Sequence of chain 1.E:
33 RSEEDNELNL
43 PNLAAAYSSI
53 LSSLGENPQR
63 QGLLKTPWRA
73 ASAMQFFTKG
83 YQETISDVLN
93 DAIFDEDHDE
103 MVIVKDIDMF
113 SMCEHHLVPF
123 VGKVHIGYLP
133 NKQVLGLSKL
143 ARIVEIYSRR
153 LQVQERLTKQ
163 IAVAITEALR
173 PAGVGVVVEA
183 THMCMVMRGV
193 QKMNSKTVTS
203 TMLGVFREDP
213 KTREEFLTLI

Sequence of chain 1.I:
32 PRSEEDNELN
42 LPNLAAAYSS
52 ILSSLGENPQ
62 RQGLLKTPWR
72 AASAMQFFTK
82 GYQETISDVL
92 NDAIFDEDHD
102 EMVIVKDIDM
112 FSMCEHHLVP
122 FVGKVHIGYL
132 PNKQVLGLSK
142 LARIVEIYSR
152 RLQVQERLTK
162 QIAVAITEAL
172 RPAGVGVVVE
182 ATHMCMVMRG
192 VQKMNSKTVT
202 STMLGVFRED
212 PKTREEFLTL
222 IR

Binding-site contacts:
Ligand atom O3 contacts residue ARG71 of chain 1.I at 2.7 Å (salt-bridge).
Ligand atom N1 contacts residue LEU139 of chain 1.N at 3.3 Å (h-bond).
Ligand atom O4 contacts residue ARG71 of chain 1.I at 3.2 Å.
Ligand atom O13 contacts residue HIS184 of chain 1.E at 3.2 Å.
Ligand atom O9 contacts residue ARG144 of chain 1.N at 2.7 Å (salt-bridge).
Ligand atom C contacts residue LEU139 of chain 1.N at 3.5 Å (hydrophobic).
Ligand atom O2 contacts residue LYS141 of chain 1.N at 2.9 Å (salt-bridge).
Ligand atom O9 contacts residue ARG190 of chain 1.E at 3.1 Å (salt-bridge).
Ligand atom O10 contacts residue ARG144 of chain 1.N at 2.9 Å (salt-bridge).
Ligand atom N3 contacts residue LEU139 of chain 1.N at 3.6 Å.
Ligand atom O13 contacts residue VAL155 of chain 1.E at 3.5 Å.
Ligand atom O12 contacts residue SER140 of chain 1.N at 3.1 Å (h-bond).
Ligand atom P2 contacts residue SER140 of chain 1.N at 3.4 Å.
Ligand atom N contacts residue LEU137 of chain 1.N at 3.2 Å (h-bond).
Ligand atom C10 contacts residue GLU157 of chain 1.E at 3.6 Å.
Ligand atom O contacts residue PHE96 of chain 1.N at 3.4 Å.
Ligand atom P1 contacts residue HIS118 of chain 1.E at 3.6 Å.
Ligand atom O13 contacts residue GLN156 of chain 1.E at 2.8 Å (h-bond).
Ligand atom O11 contacts residue LYS141 of chain 1.N at 3.4 Å.
Ligand atom O10 contacts residue LYS141 of chain 1.N at 2.9 Å (salt-bridge).
Ligand atom O11 contacts residue SER140 of chain 1.N at 2.7 Å (h-bond).
Ligand atom C3 contacts residue CYS115 of chain 1.E at 3.5 Å (hydrophobic).
Ligand atom N contacts residue GLU157 of chain 1.E at 2.7 Å (salt-bridge).
Ligand atom O8 contacts residue ARG190 of chain 1.E at 3.0 Å (salt-bridge).
Ligand atom C8 contacts residue SER140 of chain 1.N at 3.3 Å.
Ligand atom O5 contacts residue HIS118 of chain 1.E at 2.4 Å (h-bond).
Ligand atom C4 contacts residue CYS115 of chain 1.E at 3.6 Å (hydrophobic).
Ligand atom O11 contacts residue GLY138 of chain 1.N at 3.5 Å.
Ligand atom O10 contacts residue SER140 of chain 1.N at 2.5 Å (h-bond).
Ligand atom O2 contacts residue ASN92 of chain 1.N at 2.8 Å (h-bond).
Ligand atom O8 contacts residue SER140 of chain 1.N at 3.2 Å (h-bond).
Ligand atom C contacts residue GLU157 of chain 1.E at 3.4 Å.
Ligand atom O5 contacts residue ARG190 of chain 1.E at 3.3 Å (salt-bridge).
Ligand atom O8 contacts residue HIS118 of chain 1.E at 3.7 Å.
Ligand atom C6 contacts residue PHE96 of chain 1.N at 3.7 Å (hydrophobic).
Ligand atom N3 contacts residue GLU157 of chain 1.E at 2.7 Å (salt-bridge).
Ligand atom O7 contacts residue LYS141 of chain 1.N at 3.5 Å (salt-bridge).
Ligand atom C10 contacts residue LEU139 of chain 1.N at 3.6 Å (hydrophobic).
Ligand atom C4 contacts residue HIS117 of chain 1.E at 3.5 Å.
Ligand atom N1 contacts residue GLY138 of chain 1.N at 3.6 Å.

Sequence of chain 1.N:
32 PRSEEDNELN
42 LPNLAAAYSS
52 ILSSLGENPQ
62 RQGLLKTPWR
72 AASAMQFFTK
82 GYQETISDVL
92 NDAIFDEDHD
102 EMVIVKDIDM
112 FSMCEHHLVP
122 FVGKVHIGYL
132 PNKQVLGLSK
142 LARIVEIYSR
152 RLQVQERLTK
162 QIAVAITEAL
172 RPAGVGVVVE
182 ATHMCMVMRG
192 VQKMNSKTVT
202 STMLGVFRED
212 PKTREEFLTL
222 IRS

A protein and the small-molecule ligand that binds it are described below.
Small molecule (SMILES): Nc1nc2c(ccn2[C@@H]2O[C@H](COP(=O)(O)OP(=O)(O)OP(=O)(O)O)[C@@H](O)[C@H]2O)c(=O)[nH]1